This small molecule binds to this protein.
Small molecule (SMILES): COc1nc(-c2cccc3c2O[C@H](CNC(=O)C2CCOCC2)CO3)ccc1Nc1cccc(CN(C)C)c1

Sequence of chain 1.C:
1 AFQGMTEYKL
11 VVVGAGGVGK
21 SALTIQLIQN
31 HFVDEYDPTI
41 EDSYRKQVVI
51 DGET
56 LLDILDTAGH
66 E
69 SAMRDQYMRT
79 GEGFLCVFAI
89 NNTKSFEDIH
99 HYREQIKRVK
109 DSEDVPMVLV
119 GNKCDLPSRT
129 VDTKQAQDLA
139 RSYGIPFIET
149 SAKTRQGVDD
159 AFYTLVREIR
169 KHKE

Binding-site contacts:
Ligand atom O37 contacts residue GLU41 of chain 1.C at 3.5 Å.
Ligand atom O22 contacts residue ASP58 of chain 1.C at 3.3 Å (salt-bridge).
Ligand atom C29 contacts residue TYR44 of chain 1.C at 3.8 Å (hydrophobic).
Ligand atom C4 contacts residue SER43 of chain 1.C at 3.9 Å.
Ligand atom C1 contacts residue ASP58 of chain 1.C at 3.3 Å.
Ligand atom C9 contacts residue LEU60 of chain 1.C at 3.9 Å (hydrophobic).
Ligand atom O13 contacts residue TYR75 of chain 1.C at 3.7 Å.
Ligand atom O13 contacts residue LEU60 of chain 1.C at 4.0 Å.
Ligand atom N2 contacts residue ASP58 of chain 1.C at 3.7 Å.
Ligand atom C10 contacts residue GLY79 of chain 1.C at 4.0 Å.
Ligand atom N24 contacts residue ASP58 of chain 1.C at 3.9 Å.
Ligand atom C4 contacts residue ASP58 of chain 1.C at 3.7 Å.
Ligand atom C9 contacts residue VAL11 of chain 1.C at 3.5 Å (hydrophobic).
Ligand atom C9 contacts residue LEU10 of chain 1.C at 3.7 Å (hydrophobic).
Ligand atom C3 contacts residue ASP58 of chain 1.C at 3.7 Å.
Ligand atom C30 contacts residue SER43 of chain 1.C at 3.5 Å.
Ligand atom C4 contacts residue ILE59 of chain 1.C at 3.7 Å (hydrophobic).
Ligand atom C5 contacts residue SER43 of chain 1.C at 3.5 Å.
Ligand atom O13 contacts residue THR78 of chain 1.C at 3.5 Å.
Ligand atom C9 contacts residue LYS9 of chain 1.C at 3.8 Å.
Ligand atom C38 contacts residue SER43 of chain 1.C at 3.5 Å.
Ligand atom C10 contacts residue THR78 of chain 1.C at 3.9 Å.
Ligand atom C8 contacts residue ASP58 of chain 1.C at 3.5 Å.
Ligand atom C8 contacts residue LEU10 of chain 1.C at 3.9 Å (hydrophobic).
Ligand atom C6 contacts residue ASP58 of chain 1.C at 3.5 Å.
Ligand atom C36 contacts residue GLU41 of chain 1.C at 3.8 Å.
Ligand atom C23 contacts residue LYS9 of chain 1.C at 3.9 Å.
Ligand atom C35 contacts residue GLU41 of chain 1.C at 4.0 Å.
Ligand atom C5 contacts residue TYR44 of chain 1.C at 3.6 Å (hydrophobic).
Ligand atom C5 contacts residue ASP58 of chain 1.C at 3.7 Å.
Ligand atom C8 contacts residue LEU60 of chain 1.C at 3.9 Å (hydrophobic).
Ligand atom C10 contacts residue VAL11 of chain 1.C at 3.6 Å (hydrophobic).
Ligand atom C26 contacts residue ARG45 of chain 1.C at 3.8 Å.
Ligand atom C30 contacts residue TYR44 of chain 1.C at 3.7 Å (hydrophobic).
Ligand atom C12 contacts residue THR78 of chain 1.C at 3.7 Å.
Ligand atom C29 contacts residue SER43 of chain 1.C at 3.5 Å.
Ligand atom C12 contacts residue LEU60 of chain 1.C at 3.9 Å (hydrophobic).
Ligand atom C8 contacts residue LYS9 of chain 1.C at 3.9 Å.
Ligand atom C39 contacts residue SER43 of chain 1.C at 3.4 Å.
Ligand atom C29 contacts residue ARG45 of chain 1.C at 3.9 Å.